Sequence of chain 3.A:
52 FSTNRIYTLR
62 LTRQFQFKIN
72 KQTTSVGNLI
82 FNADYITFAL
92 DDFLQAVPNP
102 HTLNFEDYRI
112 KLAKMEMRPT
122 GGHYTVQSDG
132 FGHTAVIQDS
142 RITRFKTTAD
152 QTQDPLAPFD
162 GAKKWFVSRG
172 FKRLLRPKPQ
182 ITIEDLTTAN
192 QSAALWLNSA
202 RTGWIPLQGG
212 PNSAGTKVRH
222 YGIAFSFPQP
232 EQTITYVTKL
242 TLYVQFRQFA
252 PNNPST

Sequence of chain 7.C:
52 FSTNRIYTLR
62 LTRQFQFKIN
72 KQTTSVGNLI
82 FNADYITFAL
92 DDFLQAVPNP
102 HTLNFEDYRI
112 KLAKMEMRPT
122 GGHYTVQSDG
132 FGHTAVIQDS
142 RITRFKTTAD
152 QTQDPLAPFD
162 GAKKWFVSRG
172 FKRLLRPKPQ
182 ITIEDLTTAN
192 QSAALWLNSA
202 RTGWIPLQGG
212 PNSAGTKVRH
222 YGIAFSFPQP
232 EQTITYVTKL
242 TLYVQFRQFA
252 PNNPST

Binding-site contacts:
Ligand atom O6 contacts residue LYS173 of chain 7.C at 3.1 Å.
Ligand atom C7 contacts residue ARG56 of chain 3.A at 3.9 Å.
Ligand atom O4 contacts residue ARG56 of chain 3.A at 3.2 Å (salt-bridge).
Ligand atom OP2 contacts residue ARG61 of chain 7.C at 2.8 Å (salt-bridge).
Ligand atom C8 contacts residue TYR244 of chain 7.C at 3.2 Å (hydrophobic).
Ligand atom O3' contacts residue ARG61 of chain 7.C at 3.9 Å.
Ligand atom C2 contacts residue GLN246 of chain 7.C at 3.7 Å.
Ligand atom OP2 contacts residue LYS165 of chain 7.G at 3.2 Å (salt-bridge).
Ligand atom C8 contacts residue LYS115 of chain 7.C at 3.9 Å.
Ligand atom N3 contacts residue THR59 of chain 7.C at 3.2 Å (h-bond).
Ligand atom OP1 contacts residue LYS164 of chain 7.G at 3.4 Å.
Ligand atom N4 contacts residue LYS173 of chain 7.C at 3.6 Å (salt-bridge).
Ligand atom N1 contacts residue THR59 of chain 7.C at 4.0 Å.
Ligand atom P contacts residue LYS165 of chain 7.G at 3.9 Å.
Ligand atom P contacts residue TYR244 of chain 7.C at 3.9 Å.
Ligand atom OP1 contacts residue PHE52 of chain 3.A at 3.1 Å.
Ligand atom OP1 contacts residue ARG61 of chain 7.C at 3.9 Å.
Ligand atom N7 contacts residue TYR244 of chain 7.C at 3.9 Å.
Ligand atom C5 contacts residue LYS115 of chain 7.C at 3.8 Å.
Ligand atom C6 contacts residue LEU175 of chain 7.C at 3.8 Å (hydrophobic).
Ligand atom P contacts residue ARG61 of chain 7.C at 3.6 Å.
Ligand atom N7 contacts residue LYS115 of chain 7.C at 2.9 Å (salt-bridge).
Ligand atom N9 contacts residue LEU175 of chain 7.C at 3.7 Å.
Ligand atom O6 contacts residue LEU175 of chain 7.C at 3.9 Å.
Ligand atom C4 contacts residue LEU175 of chain 7.C at 3.6 Å (hydrophobic).
Ligand atom OP1 contacts residue LYS165 of chain 7.G at 2.8 Å (salt-bridge).
Ligand atom OP2 contacts residue TYR244 of chain 7.C at 2.8 Å (h-bond).
Ligand atom OP1 contacts residue ALA163 of chain 7.G at 3.8 Å.
Ligand atom C7 contacts residue PHE52 of chain 3.A at 3.7 Å (hydrophobic).
Ligand atom O3' contacts residue LYS112 of chain 7.C at 3.5 Å.
Ligand atom O5' contacts residue TYR244 of chain 7.C at 3.7 Å.
Ligand atom C5' contacts residue LEU113 of chain 7.C at 3.9 Å (hydrophobic).
Ligand atom O6 contacts residue LYS115 of chain 7.C at 3.6 Å.
Ligand atom C2 contacts residue THR59 of chain 7.C at 3.5 Å.
Ligand atom C2' contacts residue TYR244 of chain 7.C at 3.7 Å (hydrophobic).
Ligand atom C8 contacts residue LEU175 of chain 7.C at 3.9 Å (hydrophobic).
Ligand atom C5 contacts residue LYS173 of chain 7.C at 3.8 Å.
Ligand atom C5 contacts residue LEU175 of chain 7.C at 3.8 Å (hydrophobic).
Ligand atom O2 contacts residue GLN246 of chain 7.C at 2.5 Å (h-bond).
Ligand atom O2 contacts residue THR59 of chain 7.C at 3.4 Å (h-bond).

A small-molecule ligand and the protein it binds are described below.
Small molecule (SMILES): Cc1cn([C@H]2C[C@H](O)[C@@H](CO[P](=O)(O)O[C@H]3C[C@H](n4cnc5c(=O)[nH]c(N)nc54)O[C@@H]3CO[P](=O)(O)O[C@H]3C[C@H](n4ccc(N)nc4=O)O[C@@H]3COP(=O)=O)O2)c(=O)[nH]c1=O

Sequence of chain 7.G:
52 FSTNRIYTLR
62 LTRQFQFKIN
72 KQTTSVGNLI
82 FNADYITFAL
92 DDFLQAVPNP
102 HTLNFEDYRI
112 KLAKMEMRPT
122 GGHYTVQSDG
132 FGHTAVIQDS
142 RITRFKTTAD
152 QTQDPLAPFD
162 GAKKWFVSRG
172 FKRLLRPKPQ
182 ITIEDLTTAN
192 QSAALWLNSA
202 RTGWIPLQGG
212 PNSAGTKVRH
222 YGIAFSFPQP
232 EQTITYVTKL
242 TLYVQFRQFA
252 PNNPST